The protein below binds the small molecule below.
Small molecule (SMILES): CC(=O)N[C@@H]1[C@@H](O)[C@H](O)[C@@H](CO)O[C@H]1O

Binding-site contacts:
Ligand atom C6 contacts residue LEU261 of chain 1.D at 3.8 Å (hydrophobic).
Ligand atom C4 contacts residue ASN113 of chain 1.D at 4.3 Å.
Ligand atom O6 contacts residue ALA116 of chain 1.D at 3.8 Å.
Ligand atom O7 contacts residue ASN113 of chain 1.D at 4.2 Å.
Ligand atom C1 contacts residue ASN113 of chain 1.D at 1.4 Å.
Ligand atom N2 contacts residue ASN113 of chain 1.D at 3.0 Å (h-bond).
Ligand atom O6 contacts residue SER115 of chain 1.D at 4.2 Å.
Ligand atom O7 contacts residue TRP257 of chain 1.D at 3.6 Å.
Ligand atom C2 contacts residue ASN113 of chain 1.D at 2.5 Å.
Ligand atom O5 contacts residue ALA116 of chain 1.D at 3.8 Å.
Ligand atom C3 contacts residue ASN113 of chain 1.D at 3.9 Å.
Ligand atom N2 contacts residue TRP257 of chain 1.D at 4.5 Å.
Ligand atom O5 contacts residue ASN113 of chain 1.D at 2.4 Å (h-bond).
Ligand atom O5 contacts residue TRP257 of chain 1.D at 3.6 Å.
Ligand atom C7 contacts residue ASN113 of chain 1.D at 3.8 Å.
Ligand atom C7 contacts residue TRP257 of chain 1.D at 4.4 Å (hydrophobic).
Ligand atom C2 contacts residue TRP257 of chain 1.D at 3.8 Å (hydrophobic).
Ligand atom C1 contacts residue ALA116 of chain 1.D at 4.2 Å (hydrophobic).
Ligand atom C5 contacts residue ASN113 of chain 1.D at 3.6 Å.
Ligand atom O6 contacts residue LEU261 of chain 1.D at 3.7 Å.
Ligand atom C1 contacts residue TRP257 of chain 1.D at 3.9 Å (hydrophobic).
Ligand atom O5 contacts residue LEU261 of chain 1.D at 4.3 Å.

Sequence of chain 1.D:
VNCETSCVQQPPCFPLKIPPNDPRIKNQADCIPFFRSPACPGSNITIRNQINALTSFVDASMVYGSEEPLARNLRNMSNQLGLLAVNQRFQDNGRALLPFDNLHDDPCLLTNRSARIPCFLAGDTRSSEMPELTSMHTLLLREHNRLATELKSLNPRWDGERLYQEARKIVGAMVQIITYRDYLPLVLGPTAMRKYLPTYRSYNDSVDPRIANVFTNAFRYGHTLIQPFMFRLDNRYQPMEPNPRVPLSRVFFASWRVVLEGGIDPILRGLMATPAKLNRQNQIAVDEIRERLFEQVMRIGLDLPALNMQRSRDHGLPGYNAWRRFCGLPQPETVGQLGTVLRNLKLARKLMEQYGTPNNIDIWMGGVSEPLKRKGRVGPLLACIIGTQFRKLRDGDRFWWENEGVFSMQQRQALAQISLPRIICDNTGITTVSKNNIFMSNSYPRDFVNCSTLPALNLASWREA